Binding-site contacts:
Ligand atom N7 contacts residue ARG57 of chain 1.D at 3.0 Å (salt-bridge).
Ligand atom OP2 contacts residue ASP145 of chain 1.D at 3.0 Å (salt-bridge).
Ligand atom O2' contacts residue ASN78 of chain 1.D at 2.9 Å (h-bond).
Ligand atom O2' contacts residue SER33 of chain 1.D at 3.4 Å.
Ligand atom O4' contacts residue ARG144 of chain 1.D at 3.2 Å.
Ligand atom N1 contacts residue HIS38 of chain 1.D at 2.8 Å (h-bond).
Ligand atom OP1 contacts residue LYS32 of chain 1.D at 2.7 Å (salt-bridge).
Ligand atom P contacts residue ASN124 of chain 1.D at 3.5 Å.
Ligand atom C8 contacts residue LYS32 of chain 1.D at 3.5 Å.
Ligand atom N3 contacts residue TYR53 of chain 1.D at 3.5 Å.
Ligand atom O3' contacts residue ASN124 of chain 1.D at 3.4 Å (h-bond).
Ligand atom O4' contacts residue ASN142 of chain 1.D at 3.0 Å (h-bond).
Ligand atom N9 contacts residue LYS32 of chain 1.D at 3.4 Å (salt-bridge).
Ligand atom N6 contacts residue TRP48 of chain 1.D at 3.3 Å.
Ligand atom C2 contacts residue HIS38 of chain 1.D at 3.2 Å.
Ligand atom C2' contacts residue ASN142 of chain 1.D at 3.3 Å.
Ligand atom C4 contacts residue TYR108 of chain 1.D at 3.4 Å (hydrophobic).
Ligand atom C4' contacts residue THR141 of chain 1.D at 3.1 Å.
Ligand atom O2' contacts residue ASN142 of chain 1.D at 2.6 Å (h-bond).
Ligand atom C5' contacts residue ASN78 of chain 1.D at 3.4 Å.
Ligand atom O6 contacts residue ARG57 of chain 1.D at 2.9 Å (salt-bridge).
Ligand atom N7 contacts residue TYR53 of chain 1.D at 3.3 Å.
Ligand atom N6 contacts residue SER49 of chain 1.D at 2.8 Å (h-bond).
Ligand atom OP1 contacts residue ALA79 of chain 1.D at 3.0 Å (h-bond).
Ligand atom N3 contacts residue TYR108 of chain 1.D at 3.3 Å (h-bond).
Ligand atom C5 contacts residue TYR53 of chain 1.D at 3.3 Å (hydrophobic).
Ligand atom N3 contacts residue SER34 of chain 1.D at 3.1 Å (h-bond).
Ligand atom O3' contacts residue LYS32 of chain 1.D at 3.3 Å.
Ligand atom C2' contacts residue LYS32 of chain 1.D at 3.3 Å.
Ligand atom C5' contacts residue THR141 of chain 1.D at 3.1 Å.
Ligand atom O2' contacts residue SER34 of chain 1.D at 3.4 Å (h-bond).
Ligand atom O2 contacts residue ARG144 of chain 1.D at 3.1 Å.
Ligand atom O2' contacts residue TYR53 of chain 1.D at 3.4 Å.
Ligand atom C5 contacts residue TYR108 of chain 1.D at 3.4 Å (hydrophobic).
Ligand atom C2 contacts residue SER33 of chain 1.D at 3.4 Å.
Ligand atom C2 contacts residue TYR108 of chain 1.D at 3.4 Å (hydrophobic).
Ligand atom N1 contacts residue TYR108 of chain 1.D at 3.4 Å (h-bond).
Ligand atom C6 contacts residue TYR108 of chain 1.D at 3.4 Å (hydrophobic).
Ligand atom C8 contacts residue ASP145 of chain 1.D at 3.3 Å.
Ligand atom OP1 contacts residue ASN124 of chain 1.D at 2.8 Å (h-bond).

Sequence of chain 1.D:
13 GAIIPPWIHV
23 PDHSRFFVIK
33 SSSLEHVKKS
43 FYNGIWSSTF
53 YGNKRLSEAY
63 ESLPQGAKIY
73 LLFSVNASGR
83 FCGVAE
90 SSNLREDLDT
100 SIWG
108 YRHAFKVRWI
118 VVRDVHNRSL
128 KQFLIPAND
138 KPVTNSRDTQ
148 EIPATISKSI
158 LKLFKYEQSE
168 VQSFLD

A protein and the small-molecule ligand that binds it are described below.
Small molecule (SMILES): CNc1ncnc2c1ncn2[C@@H]1O[C@H](CO[P](=O)(O)O[C@H]2[C@@H](O)[C@H](n3cnc4c(=O)nc(N)[nH]c43)O[C@@H]2CO[P](=O)(O)O[C@H]2[C@@H](O)[C@H](n3cnc4c(=O)nc(N)[nH]c43)O[C@@H]2CO[P](=O)(O)O[C@H]2[C@@H](O)[C@H](n3cnc4c(N)ncnc43)O[C@@H]2CO)[C@@H](O[P](=O)(O)OC[C@H]2O[C@@H](n3ccc(N)nc3=O)[C@H](O)[C@@H]2O[P](=O)(O)OC[C@H]2O[C@@H](n3cnc4c(N)ncnc43)[C@H](O)[C@@H]2O[P](=O)(O)OC[C@H]2O[C@@H](n3ccc(=O)[nH]c3=O)[C@H](O)[C@@H]2O)[C@H]1O